Sequence of chain 11.A:
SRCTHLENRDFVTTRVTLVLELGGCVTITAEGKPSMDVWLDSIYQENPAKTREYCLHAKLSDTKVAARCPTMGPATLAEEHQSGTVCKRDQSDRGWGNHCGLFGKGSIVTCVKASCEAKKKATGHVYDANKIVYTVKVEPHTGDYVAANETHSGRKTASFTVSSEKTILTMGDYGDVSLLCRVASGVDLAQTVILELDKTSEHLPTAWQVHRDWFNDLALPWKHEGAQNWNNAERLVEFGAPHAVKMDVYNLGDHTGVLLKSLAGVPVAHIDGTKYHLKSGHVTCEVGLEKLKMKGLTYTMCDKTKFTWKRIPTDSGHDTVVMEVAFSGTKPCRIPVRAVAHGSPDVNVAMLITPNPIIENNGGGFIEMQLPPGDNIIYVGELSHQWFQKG

The small molecule below binds the protein below.
Small molecule (SMILES): CC(=O)N[C@@H]1[C@@H](O)[C@H](O)[C@@H](CO)O[C@H]1O

Binding-site contacts:
Ligand atom C3 contacts residue HIS104 of chain 11.C at 3.7 Å.
Ligand atom C1 contacts residue ASN154 of chain 11.A at 1.4 Å.
Ligand atom C4 contacts residue ASN154 of chain 11.A at 4.2 Å.
Ligand atom C5 contacts residue ASN154 of chain 11.A at 3.6 Å.
Ligand atom O5 contacts residue ASN154 of chain 11.A at 2.3 Å (h-bond).
Ligand atom O4 contacts residue HIS104 of chain 11.C at 3.8 Å.
Ligand atom C2 contacts residue HIS104 of chain 11.C at 4.2 Å.
Ligand atom C4 contacts residue HIS104 of chain 11.C at 4.0 Å.
Ligand atom C1 contacts residue HIS104 of chain 11.C at 3.5 Å.
Ligand atom O7 contacts residue ASN154 of chain 11.A at 3.2 Å (h-bond).
Ligand atom O6 contacts residue HIS104 of chain 11.C at 3.6 Å.
Ligand atom C5 contacts residue HIS104 of chain 11.C at 3.4 Å.
Ligand atom N2 contacts residue ASN154 of chain 11.A at 3.0 Å (h-bond).
Ligand atom C6 contacts residue HIS104 of chain 11.C at 3.8 Å.
Ligand atom C3 contacts residue ASN154 of chain 11.A at 3.8 Å.
Ligand atom C7 contacts residue ASN154 of chain 11.A at 3.5 Å.
Ligand atom C2 contacts residue ASN154 of chain 11.A at 2.5 Å.
Ligand atom O5 contacts residue HIS104 of chain 11.C at 3.7 Å.

Sequence of chain 11.C:
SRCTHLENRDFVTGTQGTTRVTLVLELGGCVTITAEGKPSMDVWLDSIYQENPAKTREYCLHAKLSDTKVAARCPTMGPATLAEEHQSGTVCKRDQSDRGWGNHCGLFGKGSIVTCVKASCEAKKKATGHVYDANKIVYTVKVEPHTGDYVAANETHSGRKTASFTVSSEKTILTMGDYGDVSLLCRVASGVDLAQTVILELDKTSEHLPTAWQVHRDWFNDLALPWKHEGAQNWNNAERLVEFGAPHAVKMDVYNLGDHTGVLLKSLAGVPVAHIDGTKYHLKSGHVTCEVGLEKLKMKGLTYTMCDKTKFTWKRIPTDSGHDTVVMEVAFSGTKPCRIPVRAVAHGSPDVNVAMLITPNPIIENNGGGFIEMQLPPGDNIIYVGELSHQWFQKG